This protein binds this small molecule.
Small molecule (SMILES): OC[C@H]1O[C@H](O[C@@H]2[C@H](O)[C@@H](O)O[C@H](CO)[C@H]2O)[C@@H](O)[C@@H](O)[C@@H]1O

Sequence of chain 1.A:
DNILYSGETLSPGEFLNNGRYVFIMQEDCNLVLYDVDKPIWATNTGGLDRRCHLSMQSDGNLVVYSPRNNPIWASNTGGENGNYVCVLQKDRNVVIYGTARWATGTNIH

Sequence of chain 2.A:
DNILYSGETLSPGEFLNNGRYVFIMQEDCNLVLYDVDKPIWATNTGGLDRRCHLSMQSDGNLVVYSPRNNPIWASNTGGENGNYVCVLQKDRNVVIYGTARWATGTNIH

Binding-site contacts:
Ligand atom C1 contacts residue THR43 of chain 1.A at 4.2 Å.
Ligand atom C2 contacts residue TRP41 of chain 1.A at 4.4 Å (hydrophobic).
Ligand atom C5 contacts residue ASN44 of chain 1.A at 3.7 Å.
Ligand atom C6 contacts residue TRP102 of chain 2.A at 4.2 Å (hydrophobic).
Ligand atom C5 contacts residue TRP73 of chain 1.A at 3.9 Å (hydrophobic).
Ligand atom O5 contacts residue ASN44 of chain 1.A at 4.3 Å.
Ligand atom C2 contacts residue ASN44 of chain 1.A at 3.9 Å.
Ligand atom O6 contacts residue TRP73 of chain 1.A at 4.2 Å.
Ligand atom O4 contacts residue TRP41 of chain 1.A at 3.1 Å (h-bond).
Ligand atom O2 contacts residue ALA42 of chain 1.A at 2.2 Å (h-bond).
Ligand atom O3 contacts residue TRP41 of chain 1.A at 3.2 Å (h-bond).
Ligand atom C6 contacts residue TRP41 of chain 1.A at 4.5 Å (hydrophobic).
Ligand atom O3 contacts residue ALA42 of chain 1.A at 4.2 Å.
Ligand atom O6 contacts residue TRP102 of chain 2.A at 3.1 Å (h-bond).
Ligand atom O5 contacts residue TRP41 of chain 1.A at 4.3 Å.
Ligand atom C4 contacts residue TRP41 of chain 1.A at 3.3 Å (hydrophobic).
Ligand atom C1 contacts residue TRP41 of chain 1.A at 4.5 Å (hydrophobic).
Ligand atom O2 contacts residue TRP41 of chain 1.A at 3.8 Å.
Ligand atom C6 contacts residue TRP73 of chain 1.A at 3.7 Å (hydrophobic).
Ligand atom C1 contacts residue TRP73 of chain 1.A at 3.5 Å (hydrophobic).
Ligand atom C3 contacts residue TRP41 of chain 1.A at 3.8 Å (hydrophobic).
Ligand atom O6 contacts residue ASN44 of chain 1.A at 3.0 Å (h-bond).
Ligand atom O2 contacts residue ASN44 of chain 1.A at 3.8 Å.
Ligand atom O2 contacts residue THR43 of chain 1.A at 3.6 Å.
Ligand atom O5 contacts residue TRP73 of chain 1.A at 2.7 Å (h-bond).
Ligand atom C3 contacts residue ALA42 of chain 1.A at 4.4 Å (hydrophobic).
Ligand atom C6 contacts residue ASN44 of chain 1.A at 3.6 Å.
Ligand atom C1 contacts residue ALA42 of chain 1.A at 4.4 Å (hydrophobic).
Ligand atom O1 contacts residue TRP73 of chain 1.A at 4.2 Å.
Ligand atom C2 contacts residue ALA42 of chain 1.A at 3.6 Å (hydrophobic).
Ligand atom C5 contacts residue TRP41 of chain 1.A at 4.3 Å (hydrophobic).